Sequence of chain 57.O:
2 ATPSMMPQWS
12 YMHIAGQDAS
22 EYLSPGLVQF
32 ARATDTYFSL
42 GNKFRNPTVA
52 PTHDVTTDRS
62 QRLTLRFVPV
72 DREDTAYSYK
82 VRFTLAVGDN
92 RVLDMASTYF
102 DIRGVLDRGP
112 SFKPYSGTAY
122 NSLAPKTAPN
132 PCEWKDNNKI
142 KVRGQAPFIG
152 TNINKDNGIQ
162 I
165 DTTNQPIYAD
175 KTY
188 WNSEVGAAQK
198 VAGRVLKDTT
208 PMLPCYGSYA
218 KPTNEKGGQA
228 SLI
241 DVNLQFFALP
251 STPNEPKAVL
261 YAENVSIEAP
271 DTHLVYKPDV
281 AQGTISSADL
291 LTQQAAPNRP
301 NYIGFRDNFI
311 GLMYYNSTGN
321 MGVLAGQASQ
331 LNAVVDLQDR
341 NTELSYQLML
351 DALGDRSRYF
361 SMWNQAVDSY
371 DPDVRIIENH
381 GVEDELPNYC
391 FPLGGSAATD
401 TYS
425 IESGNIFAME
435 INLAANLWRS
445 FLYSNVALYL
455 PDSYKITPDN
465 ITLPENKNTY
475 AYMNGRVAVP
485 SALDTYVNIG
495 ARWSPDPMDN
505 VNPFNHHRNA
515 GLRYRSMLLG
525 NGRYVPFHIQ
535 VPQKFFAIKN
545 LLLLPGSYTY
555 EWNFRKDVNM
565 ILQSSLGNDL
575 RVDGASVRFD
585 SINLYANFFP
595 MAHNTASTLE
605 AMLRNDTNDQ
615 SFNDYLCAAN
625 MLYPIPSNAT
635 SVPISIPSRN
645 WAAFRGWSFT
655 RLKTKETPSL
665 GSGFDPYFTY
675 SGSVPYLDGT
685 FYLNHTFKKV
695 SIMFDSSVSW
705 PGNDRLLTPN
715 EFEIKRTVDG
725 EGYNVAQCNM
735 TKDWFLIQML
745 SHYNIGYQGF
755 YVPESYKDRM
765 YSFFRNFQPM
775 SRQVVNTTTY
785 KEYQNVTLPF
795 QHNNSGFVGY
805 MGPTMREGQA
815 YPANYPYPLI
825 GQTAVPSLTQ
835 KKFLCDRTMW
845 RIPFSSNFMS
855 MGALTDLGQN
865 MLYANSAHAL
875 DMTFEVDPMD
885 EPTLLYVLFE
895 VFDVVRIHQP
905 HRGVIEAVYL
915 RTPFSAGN

Binding-site contacts:
Ligand atom CB contacts residue TYR38 of chain 57.N at 3.6 Å (hydrophobic).
Ligand atom C contacts residue PRO52 of chain 57.O at 4.2 Å (hydrophobic).
Ligand atom CD2 contacts residue ASP55 of chain 57.O at 3.8 Å.
Ligand atom O contacts residue GLY17 of chain 57.O at 4.0 Å.
Ligand atom CB contacts residue PRO48 of chain 57.O at 3.9 Å (hydrophobic).
Ligand atom NH1 contacts residue MET606 of chain 57.O at 4.0 Å.
Ligand atom CB contacts residue THR49 of chain 57.O at 4.0 Å.
Ligand atom CA contacts residue ALA51 of chain 57.O at 4.4 Å (hydrophobic).
Ligand atom CE2 contacts residue ASP55 of chain 57.O at 3.6 Å.
Ligand atom CD2 contacts residue VAL56 of chain 57.O at 3.8 Å (hydrophobic).
Ligand atom CZ contacts residue PHE31 of chain 57.N at 4.3 Å (hydrophobic).
Ligand atom CG contacts residue TYR38 of chain 57.N at 3.7 Å (hydrophobic).
Ligand atom C contacts residue PRO48 of chain 57.O at 3.9 Å (hydrophobic).
Ligand atom CB contacts residue VAL56 of chain 57.O at 4.2 Å (hydrophobic).
Ligand atom CZ contacts residue PHE31 of chain 57.N at 4.2 Å (hydrophobic).
Ligand atom CA contacts residue PRO48 of chain 57.O at 4.2 Å (hydrophobic).
Ligand atom CD2 contacts residue TYR38 of chain 57.N at 3.8 Å (hydrophobic).
Ligand atom CB contacts residue PRO52 of chain 57.O at 3.8 Å (hydrophobic).
Ligand atom OG1 contacts residue THR49 of chain 57.O at 4.2 Å.
Ligand atom CA contacts residue VAL50 of chain 57.O at 3.0 Å (hydrophobic).
Ligand atom O contacts residue VAL50 of chain 57.O at 3.7 Å.
Ligand atom NH1 contacts residue PHE31 of chain 57.N at 3.0 Å.
Ligand atom N contacts residue VAL50 of chain 57.O at 4.2 Å.
Ligand atom CE2 contacts residue THR599 of chain 57.O at 4.2 Å.
Ligand atom OG1 contacts residue PRO48 of chain 57.O at 3.1 Å.
Ligand atom CB contacts residue ALA34 of chain 57.N at 4.3 Å (hydrophobic).
Ligand atom NH2 contacts residue MET606 of chain 57.O at 4.2 Å.
Ligand atom N contacts residue PRO52 of chain 57.O at 4.0 Å.
Ligand atom C contacts residue VAL50 of chain 57.O at 3.6 Å (hydrophobic).
Ligand atom CA contacts residue PRO52 of chain 57.O at 4.1 Å (hydrophobic).
Ligand atom CD1 contacts residue ALA34 of chain 57.N at 4.3 Å (hydrophobic).
Ligand atom NH1 contacts residue GLY27 of chain 57.N at 4.4 Å.
Ligand atom CD2 contacts residue HIS54 of chain 57.O at 4.4 Å.
Ligand atom N contacts residue VAL50 of chain 57.O at 3.6 Å (h-bond).
Ligand atom O contacts residue ALA34 of chain 57.N at 4.1 Å.
Ligand atom O contacts residue PRO52 of chain 57.O at 4.0 Å.
Ligand atom NH2 contacts residue THR602 of chain 57.O at 4.4 Å.
Ligand atom O contacts residue THR49 of chain 57.O at 4.2 Å.
Ligand atom O contacts residue PRO48 of chain 57.O at 3.4 Å.
Ligand atom CD1 contacts residue TYR38 of chain 57.N at 4.4 Å (hydrophobic).

Sequence of chain 57.P:
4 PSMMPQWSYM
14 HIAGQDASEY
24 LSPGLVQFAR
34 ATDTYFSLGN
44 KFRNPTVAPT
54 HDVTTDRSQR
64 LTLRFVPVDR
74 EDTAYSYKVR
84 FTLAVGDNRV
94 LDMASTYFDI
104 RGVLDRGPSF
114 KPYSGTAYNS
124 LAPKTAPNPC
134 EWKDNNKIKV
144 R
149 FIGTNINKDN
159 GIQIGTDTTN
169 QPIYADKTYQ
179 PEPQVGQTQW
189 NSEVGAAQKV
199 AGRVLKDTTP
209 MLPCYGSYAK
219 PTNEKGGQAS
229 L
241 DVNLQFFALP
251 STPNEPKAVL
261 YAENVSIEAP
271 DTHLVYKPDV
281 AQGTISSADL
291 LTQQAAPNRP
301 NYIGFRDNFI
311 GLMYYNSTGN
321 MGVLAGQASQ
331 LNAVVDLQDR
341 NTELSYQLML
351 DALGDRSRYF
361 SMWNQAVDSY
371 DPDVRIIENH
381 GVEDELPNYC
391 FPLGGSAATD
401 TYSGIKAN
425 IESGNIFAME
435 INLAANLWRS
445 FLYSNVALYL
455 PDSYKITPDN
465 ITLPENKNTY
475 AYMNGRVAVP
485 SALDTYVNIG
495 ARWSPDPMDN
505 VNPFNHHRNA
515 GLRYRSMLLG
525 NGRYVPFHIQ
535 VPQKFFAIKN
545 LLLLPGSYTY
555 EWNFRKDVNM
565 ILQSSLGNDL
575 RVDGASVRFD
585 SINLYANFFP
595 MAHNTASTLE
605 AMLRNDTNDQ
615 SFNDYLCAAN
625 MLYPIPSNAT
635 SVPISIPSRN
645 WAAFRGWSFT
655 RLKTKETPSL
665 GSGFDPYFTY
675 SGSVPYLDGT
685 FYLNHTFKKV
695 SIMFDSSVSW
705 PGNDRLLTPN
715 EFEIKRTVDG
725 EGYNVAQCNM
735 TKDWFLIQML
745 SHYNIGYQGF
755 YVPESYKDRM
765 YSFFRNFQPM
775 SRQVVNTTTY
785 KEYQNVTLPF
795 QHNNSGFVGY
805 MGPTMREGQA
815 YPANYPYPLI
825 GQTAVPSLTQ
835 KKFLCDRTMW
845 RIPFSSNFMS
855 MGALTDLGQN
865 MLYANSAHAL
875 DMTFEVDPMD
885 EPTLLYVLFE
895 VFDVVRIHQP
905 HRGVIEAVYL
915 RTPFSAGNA

Sequence of chain 57.N:
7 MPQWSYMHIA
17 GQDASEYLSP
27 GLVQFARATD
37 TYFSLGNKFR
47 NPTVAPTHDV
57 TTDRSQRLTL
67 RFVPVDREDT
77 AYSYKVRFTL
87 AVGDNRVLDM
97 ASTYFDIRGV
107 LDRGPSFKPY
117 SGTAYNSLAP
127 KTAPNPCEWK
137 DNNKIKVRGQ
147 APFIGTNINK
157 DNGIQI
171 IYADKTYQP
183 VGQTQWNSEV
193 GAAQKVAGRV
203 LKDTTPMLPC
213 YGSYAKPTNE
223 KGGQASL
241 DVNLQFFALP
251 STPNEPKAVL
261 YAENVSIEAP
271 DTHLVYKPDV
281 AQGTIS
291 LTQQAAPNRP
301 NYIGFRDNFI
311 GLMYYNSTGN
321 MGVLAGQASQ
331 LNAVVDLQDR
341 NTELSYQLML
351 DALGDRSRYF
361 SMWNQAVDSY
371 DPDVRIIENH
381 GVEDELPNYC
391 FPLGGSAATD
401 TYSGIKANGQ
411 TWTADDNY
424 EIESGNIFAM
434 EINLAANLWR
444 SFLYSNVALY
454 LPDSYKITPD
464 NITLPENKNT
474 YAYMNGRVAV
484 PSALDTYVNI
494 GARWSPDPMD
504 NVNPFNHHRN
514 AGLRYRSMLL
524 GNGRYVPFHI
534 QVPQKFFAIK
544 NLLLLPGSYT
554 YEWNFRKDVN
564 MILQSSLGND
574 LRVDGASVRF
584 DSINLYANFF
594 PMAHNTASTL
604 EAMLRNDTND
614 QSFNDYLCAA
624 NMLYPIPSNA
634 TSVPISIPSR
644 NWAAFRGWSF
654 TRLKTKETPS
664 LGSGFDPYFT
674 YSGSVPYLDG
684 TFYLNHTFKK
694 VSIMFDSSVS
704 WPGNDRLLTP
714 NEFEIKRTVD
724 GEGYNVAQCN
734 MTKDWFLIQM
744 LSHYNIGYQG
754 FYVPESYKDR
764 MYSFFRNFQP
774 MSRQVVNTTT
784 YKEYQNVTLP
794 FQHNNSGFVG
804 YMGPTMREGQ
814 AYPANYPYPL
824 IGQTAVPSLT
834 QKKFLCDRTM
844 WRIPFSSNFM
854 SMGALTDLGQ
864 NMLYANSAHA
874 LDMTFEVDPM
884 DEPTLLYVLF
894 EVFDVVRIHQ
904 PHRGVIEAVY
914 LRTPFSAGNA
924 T

A protein and the small-molecule ligand that binds it are described below.
Small molecule (SMILES): CSCC[C@H](NC(=O)[C@H](Cc1ccccc1)NC(=O)[C@H]1CCCN1C(=O)[C@@H](N)CCCN=C(N)N)C(=O)NCC(=O)N[C@@H](C=O)[C@@H](C)O